The small molecule below binds the protein below.
Small molecule (SMILES): CC(=O)N[C@@H]1[C@@H](O)[C@H](O)[C@@H](CO)O[C@H]1O

Sequence of chain 1.B:
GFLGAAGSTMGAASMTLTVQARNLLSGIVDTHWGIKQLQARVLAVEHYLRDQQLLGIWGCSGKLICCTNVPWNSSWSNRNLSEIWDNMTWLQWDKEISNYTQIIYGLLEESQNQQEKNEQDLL

Binding-site contacts:
Ligand atom O6 contacts residue SER613 of chain 1.B at 3.0 Å (h-bond).
Ligand atom C1 contacts residue SER613 of chain 1.B at 4.4 Å.
Ligand atom O7 contacts residue LEU645 of chain 1.B at 4.2 Å.
Ligand atom C5 contacts residue SER613 of chain 1.B at 4.2 Å.
Ligand atom C6 contacts residue SER613 of chain 1.B at 3.6 Å.
Ligand atom C4 contacts residue ASN611 of chain 1.B at 4.4 Å.
Ligand atom C3 contacts residue ASN611 of chain 1.B at 3.9 Å.
Ligand atom O5 contacts residue ASN611 of chain 1.B at 2.5 Å (h-bond).
Ligand atom O5 contacts residue SER613 of chain 1.B at 3.4 Å.
Ligand atom C1 contacts residue ASN611 of chain 1.B at 1.5 Å.
Ligand atom C2 contacts residue ASN611 of chain 1.B at 2.5 Å.
Ligand atom C8 contacts residue LEU645 of chain 1.B at 4.2 Å (hydrophobic).
Ligand atom C7 contacts residue ASN611 of chain 1.B at 4.0 Å.
Ligand atom N2 contacts residue ASN611 of chain 1.B at 2.9 Å (h-bond).
Ligand atom C5 contacts residue ASN611 of chain 1.B at 3.8 Å.